This small molecule binds to this protein.
Small molecule (SMILES): CC(C)CCN1c2nc(Nc3cc(F)c(O)c(F)c3)ncc2N(C)C(=O)[C@@H]1C

Binding-site contacts:
Ligand atom N4 contacts residue PHE93 of chain 1.A at 3.6 Å.
Ligand atom C4 contacts residue GLU92 of chain 1.A at 3.5 Å.
Ligand atom C1 contacts residue LEU145 of chain 1.A at 3.6 Å (hydrophobic).
Ligand atom C3 contacts residue LEU145 of chain 1.A at 3.4 Å (hydrophobic).
Ligand atom C2 contacts residue LEU44 of chain 1.A at 3.3 Å (hydrophobic).
Ligand atom O contacts residue SER163 of chain 1.A at 2.3 Å (h-bond).
Ligand atom C13 contacts residue GLY97 of chain 1.A at 3.7 Å.
Ligand atom C18 contacts residue LEU145 of chain 1.A at 3.4 Å (hydrophobic).
Ligand atom N contacts residue LEU44 of chain 1.A at 3.1 Å.
Ligand atom C5 contacts residue VAL94 of chain 1.A at 3.5 Å (hydrophobic).
Ligand atom C12 contacts residue GLY97 of chain 1.A at 3.4 Å.
Ligand atom O contacts residue LYS46 of chain 1.A at 2.7 Å (salt-bridge).
Ligand atom F1 contacts residue LEU16 of chain 1.A at 3.3 Å.
Ligand atom C contacts residue LYS142 of chain 1.A at 3.6 Å.
Ligand atom O contacts residue LEU44 of chain 1.A at 3.8 Å.
Ligand atom C17 contacts residue GLY97 of chain 1.A at 3.8 Å.
Ligand atom N4 contacts residue VAL94 of chain 1.A at 2.7 Å (h-bond).
Ligand atom N4 contacts residue GLY97 of chain 1.A at 3.5 Å.
Ligand atom C18 contacts residue GLU92 of chain 1.A at 3.1 Å.
Ligand atom C2 contacts residue SER163 of chain 1.A at 3.3 Å.
Ligand atom N contacts residue LEU145 of chain 1.A at 3.4 Å.
Ligand atom C4 contacts residue VAL94 of chain 1.A at 3.4 Å (hydrophobic).
Ligand atom C18 contacts residue LEU44 of chain 1.A at 3.5 Å (hydrophobic).
Ligand atom N3 contacts residue LEU145 of chain 1.A at 3.3 Å.
Ligand atom C17 contacts residue PHE93 of chain 1.A at 3.8 Å (hydrophobic).
Ligand atom C2 contacts residue LEU145 of chain 1.A at 3.7 Å (hydrophobic).
Ligand atom C12 contacts residue VAL94 of chain 1.A at 3.6 Å (hydrophobic).
Ligand atom C3 contacts residue LEU44 of chain 1.A at 3.4 Å (hydrophobic).
Ligand atom C6 contacts residue LEU145 of chain 1.A at 3.3 Å (hydrophobic).
Ligand atom C contacts residue LEU145 of chain 1.A at 3.3 Å (hydrophobic).
Ligand atom C17 contacts residue VAL94 of chain 1.A at 3.5 Å (hydrophobic).
Ligand atom C18 contacts residue GLN91 of chain 1.A at 3.7 Å.
Ligand atom C13 contacts residue LEU16 of chain 1.A at 3.7 Å (hydrophobic).
Ligand atom C2 contacts residue LYS46 of chain 1.A at 3.5 Å.
Ligand atom C2 contacts residue GLN91 of chain 1.A at 3.8 Å.
Ligand atom O contacts residue GLN91 of chain 1.A at 3.0 Å (h-bond).
Ligand atom C4 contacts residue LEU44 of chain 1.A at 3.8 Å (hydrophobic).
Ligand atom C contacts residue SER163 of chain 1.A at 3.8 Å.
Ligand atom N1 contacts residue VAL94 of chain 1.A at 2.9 Å (h-bond).
Ligand atom C18 contacts residue VAL75 of chain 1.A at 3.6 Å (hydrophobic).

Sequence of chain 1.A:
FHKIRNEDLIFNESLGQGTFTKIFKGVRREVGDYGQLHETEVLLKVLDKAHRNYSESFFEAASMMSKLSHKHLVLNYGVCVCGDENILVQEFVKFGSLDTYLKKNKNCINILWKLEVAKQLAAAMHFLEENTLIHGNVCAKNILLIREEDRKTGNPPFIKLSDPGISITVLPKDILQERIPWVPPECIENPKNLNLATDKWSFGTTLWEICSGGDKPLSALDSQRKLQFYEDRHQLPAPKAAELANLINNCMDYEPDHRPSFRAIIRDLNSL